Binding-site contacts:
Ligand atom O3 contacts residue GLU80 of chain 1.A at 3.0 Å (salt-bridge).
Ligand atom C1 contacts residue TYR82 of chain 1.A at 3.6 Å (hydrophobic).
Ligand atom O4 contacts residue HIS73 of chain 1.A at 3.0 Å (h-bond).
Ligand atom C1 contacts residue GLU80 of chain 1.A at 3.0 Å.
Ligand atom O2 contacts residue ARG35 of chain 1.A at 4.1 Å.
Ligand atom O1 contacts residue TYR82 of chain 1.A at 3.8 Å.
Ligand atom O3 contacts residue MN1 of chain 1.C at 2.1 Å.
Ligand atom C2 contacts residue HIS75 of chain 1.A at 4.2 Å.
Ligand atom C1 contacts residue MN1 of chain 1.C at 2.8 Å.
Ligand atom O1 contacts residue GLU80 of chain 1.A at 3.4 Å (salt-bridge).
Ligand atom O3 contacts residue TYR82 of chain 1.A at 2.6 Å (h-bond).
Ligand atom O3 contacts residue HIS73 of chain 1.A at 3.1 Å (h-bond).
Ligand atom O1 contacts residue MN1 of chain 1.C at 4.1 Å.
Ligand atom O2 contacts residue MN1 of chain 1.C at 4.2 Å.
Ligand atom C2 contacts residue GLU80 of chain 1.A at 3.4 Å.
Ligand atom O4 contacts residue HIS114 of chain 1.A at 4.5 Å.
Ligand atom O2 contacts residue LEU58 of chain 1.A at 4.0 Å.
Ligand atom O4 contacts residue ARG35 of chain 1.A at 4.1 Å.
Ligand atom O4 contacts residue ILE130 of chain 1.A at 3.7 Å.
Ligand atom O3 contacts residue HIS75 of chain 1.A at 4.1 Å.
Ligand atom O2 contacts residue MET34 of chain 1.A at 3.9 Å.
Ligand atom O4 contacts residue HIS75 of chain 1.A at 3.0 Å.
Ligand atom C2 contacts residue ARG35 of chain 1.A at 4.4 Å.
Ligand atom O2 contacts residue ILE130 of chain 1.A at 4.2 Å.
Ligand atom O1 contacts residue MET34 of chain 1.A at 4.3 Å.
Ligand atom C2 contacts residue MN1 of chain 1.C at 2.9 Å.
Ligand atom O4 contacts residue MN1 of chain 1.C at 2.3 Å.
Ligand atom O2 contacts residue GLU80 of chain 1.A at 4.2 Å.
Ligand atom C2 contacts residue ILE130 of chain 1.A at 4.1 Å (hydrophobic).
Ligand atom O4 contacts residue GLU80 of chain 1.A at 3.1 Å (salt-bridge).
Ligand atom O3 contacts residue HIS114 of chain 1.A at 3.1 Å (h-bond).
Ligand atom C1 contacts residue HIS114 of chain 1.A at 4.3 Å.
Ligand atom C2 contacts residue HIS73 of chain 1.A at 3.5 Å.
Ligand atom C1 contacts residue HIS73 of chain 1.A at 3.6 Å.

The small molecule below binds the protein below.
Small molecule (SMILES): O=C([O-])C(=O)[O-]

Sequence of chain 1.A:
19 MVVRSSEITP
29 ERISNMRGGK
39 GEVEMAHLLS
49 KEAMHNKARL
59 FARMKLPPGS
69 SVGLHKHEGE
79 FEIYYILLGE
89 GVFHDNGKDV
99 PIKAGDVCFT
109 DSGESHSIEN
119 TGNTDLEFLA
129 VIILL